Binding-site contacts:
Ligand atom O7 contacts residue ASN775 of chain 1.A at 4.4 Å.
Ligand atom C5 contacts residue ASN775 of chain 1.A at 3.5 Å.
Ligand atom C2 contacts residue ASN775 of chain 1.A at 2.4 Å.
Ligand atom C4 contacts residue SER777 of chain 1.A at 4.2 Å.
Ligand atom C6 contacts residue SER777 of chain 1.A at 3.8 Å.
Ligand atom O6 contacts residue GLN778 of chain 1.A at 4.0 Å.
Ligand atom C1 contacts residue ASN775 of chain 1.A at 1.4 Å.
Ligand atom C6 contacts residue GLN778 of chain 1.A at 3.6 Å.
Ligand atom O4 contacts residue SER777 of chain 1.A at 4.3 Å.
Ligand atom C3 contacts residue ASN775 of chain 1.A at 3.7 Å.
Ligand atom C1 contacts residue SER777 of chain 1.A at 4.1 Å.
Ligand atom O5 contacts residue SER777 of chain 1.A at 4.1 Å.
Ligand atom C4 contacts residue ASN775 of chain 1.A at 4.0 Å.
Ligand atom C7 contacts residue ASN775 of chain 1.A at 4.0 Å.
Ligand atom C5 contacts residue SER777 of chain 1.A at 3.5 Å.
Ligand atom O5 contacts residue ASN775 of chain 1.A at 2.2 Å (h-bond).
Ligand atom C3 contacts residue SER777 of chain 1.A at 4.1 Å.
Ligand atom N2 contacts residue ASN775 of chain 1.A at 3.0 Å (h-bond).

A protein and the small-molecule ligand that binds it are described below.
Small molecule (SMILES): CC(=O)N[C@@H]1[C@@H](O)[C@H](O)[C@@H](CO)O[C@H]1O

Sequence of chain 1.A:
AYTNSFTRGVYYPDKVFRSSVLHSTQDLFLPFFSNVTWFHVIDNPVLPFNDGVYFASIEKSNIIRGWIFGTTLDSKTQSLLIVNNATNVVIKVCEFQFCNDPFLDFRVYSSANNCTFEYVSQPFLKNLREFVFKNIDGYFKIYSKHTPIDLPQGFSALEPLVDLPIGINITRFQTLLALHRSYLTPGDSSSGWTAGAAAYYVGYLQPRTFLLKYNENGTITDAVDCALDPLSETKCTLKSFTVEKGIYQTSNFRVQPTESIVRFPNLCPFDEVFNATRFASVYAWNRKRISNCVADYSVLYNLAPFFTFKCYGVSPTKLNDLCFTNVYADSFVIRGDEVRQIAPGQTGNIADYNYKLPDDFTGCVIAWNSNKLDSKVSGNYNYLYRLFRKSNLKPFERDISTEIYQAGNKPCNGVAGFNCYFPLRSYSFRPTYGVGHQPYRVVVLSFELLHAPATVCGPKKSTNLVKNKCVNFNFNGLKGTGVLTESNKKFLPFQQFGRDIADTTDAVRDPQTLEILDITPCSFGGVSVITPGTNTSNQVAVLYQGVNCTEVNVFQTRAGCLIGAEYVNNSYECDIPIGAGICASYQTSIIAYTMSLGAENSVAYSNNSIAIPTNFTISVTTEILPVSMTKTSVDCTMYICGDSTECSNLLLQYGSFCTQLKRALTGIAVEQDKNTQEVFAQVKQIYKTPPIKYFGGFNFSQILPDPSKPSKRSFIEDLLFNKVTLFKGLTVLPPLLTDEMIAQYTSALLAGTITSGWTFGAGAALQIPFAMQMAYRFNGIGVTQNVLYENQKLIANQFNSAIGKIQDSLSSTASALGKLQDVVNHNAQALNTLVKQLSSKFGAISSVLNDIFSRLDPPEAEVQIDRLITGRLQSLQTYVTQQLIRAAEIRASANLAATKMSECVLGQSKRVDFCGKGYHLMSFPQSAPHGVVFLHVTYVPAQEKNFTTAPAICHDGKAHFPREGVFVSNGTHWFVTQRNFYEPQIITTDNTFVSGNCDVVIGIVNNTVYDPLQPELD